Sequence of chain 1.D:
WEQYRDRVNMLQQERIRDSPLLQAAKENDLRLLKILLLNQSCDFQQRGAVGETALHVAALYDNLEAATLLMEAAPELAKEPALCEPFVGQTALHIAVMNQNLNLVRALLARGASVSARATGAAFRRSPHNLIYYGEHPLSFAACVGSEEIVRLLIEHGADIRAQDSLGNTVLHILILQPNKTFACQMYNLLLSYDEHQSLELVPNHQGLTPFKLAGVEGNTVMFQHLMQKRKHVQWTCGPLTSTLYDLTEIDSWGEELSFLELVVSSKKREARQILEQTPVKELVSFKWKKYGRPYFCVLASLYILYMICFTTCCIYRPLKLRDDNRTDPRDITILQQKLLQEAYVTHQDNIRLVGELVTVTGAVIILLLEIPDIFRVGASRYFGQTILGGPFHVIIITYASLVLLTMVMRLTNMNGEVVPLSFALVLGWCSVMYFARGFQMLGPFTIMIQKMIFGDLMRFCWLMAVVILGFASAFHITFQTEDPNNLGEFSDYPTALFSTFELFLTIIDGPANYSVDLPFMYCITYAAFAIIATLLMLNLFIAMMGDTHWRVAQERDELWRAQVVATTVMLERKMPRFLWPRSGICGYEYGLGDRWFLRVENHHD

The small molecule below binds the protein below.
Small molecule (SMILES): CC(C)[C@@H](C)/C=C/[C@@H](C)[C@H]1CC[C@H]2C3=CC=C4C[C@@H](O)CC[C@]4(C)[C@H]3CC[C@]12C

Sequence of chain 1.C:
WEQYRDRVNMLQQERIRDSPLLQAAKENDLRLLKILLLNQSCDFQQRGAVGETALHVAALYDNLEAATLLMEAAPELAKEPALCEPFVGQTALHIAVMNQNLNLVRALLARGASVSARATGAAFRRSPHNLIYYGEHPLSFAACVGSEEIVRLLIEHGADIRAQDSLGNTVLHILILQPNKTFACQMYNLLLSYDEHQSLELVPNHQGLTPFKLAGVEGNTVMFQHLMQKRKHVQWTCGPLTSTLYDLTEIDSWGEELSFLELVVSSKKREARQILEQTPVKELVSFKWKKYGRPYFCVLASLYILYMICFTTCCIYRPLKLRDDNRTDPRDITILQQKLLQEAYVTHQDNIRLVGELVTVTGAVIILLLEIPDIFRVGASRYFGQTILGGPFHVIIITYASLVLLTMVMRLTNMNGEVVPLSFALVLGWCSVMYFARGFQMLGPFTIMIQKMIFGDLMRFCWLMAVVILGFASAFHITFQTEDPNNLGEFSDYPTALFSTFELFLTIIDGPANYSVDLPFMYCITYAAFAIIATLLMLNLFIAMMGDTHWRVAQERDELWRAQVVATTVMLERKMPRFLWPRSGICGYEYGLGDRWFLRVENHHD

Binding-site contacts:
Ligand atom C26 contacts residue CYS494 of chain 1.C at 4.0 Å (hydrophobic).
Ligand atom C15 contacts residue ALA560 of chain 1.D at 3.6 Å (hydrophobic).
Ligand atom C25 contacts residue CYS494 of chain 1.C at 4.1 Å (hydrophobic).
Ligand atom C27 contacts residue ALA498 of chain 1.C at 3.8 Å (hydrophobic).
Ligand atom C16 contacts residue ALA560 of chain 1.D at 3.7 Å (hydrophobic).
Ligand atom C27 contacts residue CYS494 of chain 1.C at 3.8 Å (hydrophobic).
Ligand atom C7 contacts residue CYS556 of chain 1.D at 4.3 Å (hydrophobic).
Ligand atom C6 contacts residue CYS556 of chain 1.D at 3.7 Å (hydrophobic).
Ligand atom C4 contacts residue PHE553 of chain 1.D at 4.1 Å (hydrophobic).
Ligand atom C26 contacts residue ILE501 of chain 1.C at 3.6 Å (hydrophobic).
Ligand atom C11 contacts residue LEU530 of chain 1.C at 4.1 Å (hydrophobic).
Ligand atom C1 contacts residue PHE531 of chain 1.C at 4.0 Å (hydrophobic).
Ligand atom C11 contacts residue PRO527 of chain 1.C at 3.9 Å (hydrophobic).
Ligand atom C10 contacts residue PRO527 of chain 1.C at 4.3 Å (hydrophobic).
Ligand atom C7 contacts residue ILE557 of chain 1.D at 4.0 Å (hydrophobic).
Ligand atom C1 contacts residue PRO527 of chain 1.C at 3.4 Å (hydrophobic).
Ligand atom C24 contacts residue ILE564 of chain 1.D at 4.1 Å (hydrophobic).
Ligand atom O1 contacts residue PHE553 of chain 1.D at 4.2 Å.
Ligand atom C9 contacts residue PHE531 of chain 1.C at 4.2 Å (hydrophobic).
Ligand atom C19 contacts residue PRO527 of chain 1.C at 3.5 Å (hydrophobic).
Ligand atom C26 contacts residue ALA498 of chain 1.C at 3.7 Å (hydrophobic).
Ligand atom C12 contacts residue PHE531 of chain 1.C at 4.2 Å (hydrophobic).
Ligand atom C21 contacts residue ILE501 of chain 1.C at 4.3 Å (hydrophobic).
Ligand atom C24 contacts residue MET497 of chain 1.C at 4.3 Å (hydrophobic).
Ligand atom C21 contacts residue PHE534 of chain 1.C at 4.1 Å (hydrophobic).
Ligand atom C25 contacts residue MET497 of chain 1.C at 3.8 Å (hydrophobic).
Ligand atom C6 contacts residue ILE557 of chain 1.D at 4.0 Å (hydrophobic).
Ligand atom C6 contacts residue PHE553 of chain 1.D at 4.3 Å (hydrophobic).
Ligand atom C12 contacts residue LEU530 of chain 1.C at 4.0 Å (hydrophobic).
Ligand atom C14 contacts residue ALA560 of chain 1.D at 4.3 Å (hydrophobic).
Ligand atom C4 contacts residue CYS556 of chain 1.D at 4.2 Å (hydrophobic).
Ligand atom C24 contacts residue PHE534 of chain 1.C at 4.1 Å (hydrophobic).
Ligand atom C9 contacts residue PRO527 of chain 1.C at 4.3 Å (hydrophobic).
Ligand atom C23 contacts residue PHE534 of chain 1.C at 3.9 Å (hydrophobic).
Ligand atom O1 contacts residue CYS556 of chain 1.D at 4.1 Å.
Ligand atom C26 contacts residue MET497 of chain 1.C at 3.5 Å (hydrophobic).
Ligand atom C2 contacts residue PRO527 of chain 1.C at 3.8 Å (hydrophobic).
Ligand atom C5 contacts residue CYS556 of chain 1.D at 3.9 Å (hydrophobic).
Ligand atom C3 contacts residue CYS556 of chain 1.D at 3.6 Å (hydrophobic).
Ligand atom C11 contacts residue PHE531 of chain 1.C at 4.3 Å (hydrophobic).